The small molecule below binds the protein below.
Small molecule (SMILES): C[C@H](O)[C@H](N)[C@@H]1O[C@](O)(C(=O)O)C[C@H](O)[C@@H]1N

Binding-site contacts:
Ligand atom C3 contacts residue ASN444 of chain 1.A at 4.2 Å.
Ligand atom C7 contacts residue SER443 of chain 1.A at 4.0 Å.
Ligand atom C4 contacts residue ASN444 of chain 1.A at 3.7 Å.
Ligand atom O6 contacts residue SER443 of chain 1.A at 2.0 Å (h-bond).
Ligand atom O1B contacts residue SER443 of chain 1.A at 3.0 Å (h-bond).
Ligand atom O1A contacts residue SER443 of chain 1.A at 2.9 Å (h-bond).
Ligand atom C6 contacts residue ASN444 of chain 1.A at 4.2 Å.
Ligand atom O8 contacts residue SER449 of chain 1.A at 4.5 Å.
Ligand atom C8 contacts residue SER443 of chain 1.A at 4.1 Å.
Ligand atom O8 contacts residue SER443 of chain 1.A at 3.5 Å (h-bond).
Ligand atom C4 contacts residue SER443 of chain 1.A at 3.5 Å.
Ligand atom C3 contacts residue SER443 of chain 1.A at 2.8 Å.
Ligand atom O4 contacts residue ASN444 of chain 1.A at 4.1 Å.
Ligand atom C2 contacts residue SER443 of chain 1.A at 1.4 Å.
Ligand atom O1A contacts residue MET442 of chain 1.A at 3.4 Å (h-bond).
Ligand atom C1 contacts residue MET442 of chain 1.A at 4.5 Å (hydrophobic).
Ligand atom C1 contacts residue SER443 of chain 1.A at 2.2 Å.
Ligand atom C6 contacts residue SER443 of chain 1.A at 2.8 Å.
Ligand atom C5 contacts residue ASN444 of chain 1.A at 4.4 Å.
Ligand atom C5 contacts residue SER443 of chain 1.A at 3.7 Å.
Ligand atom O1A contacts residue SER441 of chain 1.A at 3.4 Å.

Sequence of chain 1.A:
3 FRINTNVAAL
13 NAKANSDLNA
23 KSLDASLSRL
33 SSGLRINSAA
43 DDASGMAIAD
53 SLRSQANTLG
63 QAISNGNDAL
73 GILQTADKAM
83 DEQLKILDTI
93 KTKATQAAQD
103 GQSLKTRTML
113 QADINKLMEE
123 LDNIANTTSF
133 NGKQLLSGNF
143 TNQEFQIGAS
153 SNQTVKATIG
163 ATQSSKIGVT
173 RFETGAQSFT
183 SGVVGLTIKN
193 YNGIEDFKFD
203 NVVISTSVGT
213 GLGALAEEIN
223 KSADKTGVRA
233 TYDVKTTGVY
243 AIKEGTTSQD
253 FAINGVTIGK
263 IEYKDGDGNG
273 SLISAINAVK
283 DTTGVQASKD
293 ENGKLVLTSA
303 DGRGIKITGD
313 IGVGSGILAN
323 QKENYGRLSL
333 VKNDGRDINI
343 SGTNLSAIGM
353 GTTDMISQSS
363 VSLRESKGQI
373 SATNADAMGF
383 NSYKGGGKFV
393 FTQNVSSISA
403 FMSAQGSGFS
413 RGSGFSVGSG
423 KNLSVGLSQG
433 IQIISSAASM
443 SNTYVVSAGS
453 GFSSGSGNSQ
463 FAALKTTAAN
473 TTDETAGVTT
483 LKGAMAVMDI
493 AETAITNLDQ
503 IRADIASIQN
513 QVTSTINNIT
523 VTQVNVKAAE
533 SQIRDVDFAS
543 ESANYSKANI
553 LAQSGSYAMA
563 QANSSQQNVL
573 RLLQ